Binding-site contacts:
Ligand atom C9 contacts residue ASN93 of chain 1.A at 4.1 Å.
Ligand atom C10 contacts residue TYR92 of chain 1.A at 3.4 Å (hydrophobic).
Ligand atom C9 contacts residue LEU37 of chain 1.B at 3.9 Å (hydrophobic).
Ligand atom C5 contacts residue L0B1 of chain 1.J at 4.3 Å.
Ligand atom C1 contacts residue TYR92 of chain 1.A at 3.7 Å (hydrophobic).
Ligand atom C4 contacts residue LYS142 of chain 1.A at 3.6 Å.
Ligand atom C9 contacts residue TYR92 of chain 1.A at 3.1 Å (hydrophobic).
Ligand atom C12 contacts residue ASN93 of chain 1.A at 4.2 Å.
Ligand atom BR1 contacts residue SER125 of chain 1.A at 3.9 Å.
Ligand atom C7 contacts residue L0B1 of chain 1.J at 3.9 Å.
Ligand atom C6 contacts residue L0B1 of chain 1.J at 4.0 Å.
Ligand atom C11 contacts residue ASN93 of chain 1.A at 4.2 Å.
Ligand atom C10 contacts residue L0B1 of chain 1.J at 4.3 Å.
Ligand atom C3 contacts residue LYS142 of chain 1.A at 4.0 Å.
Ligand atom C12 contacts residue ILE166 of chain 1.B at 3.5 Å (hydrophobic).
Ligand atom N1 contacts residue TYR92 of chain 1.A at 3.9 Å.
Ligand atom C2 contacts residue LYS142 of chain 1.A at 3.7 Å.
Ligand atom C1 contacts residue ASN93 of chain 1.A at 3.6 Å.
Ligand atom O1 contacts residue TYR92 of chain 1.A at 4.2 Å.
Ligand atom O1 contacts residue TYR185 of chain 1.A at 3.8 Å.
Ligand atom C13 contacts residue ASN93 of chain 1.A at 4.2 Å.
Ligand atom C1 contacts residue LYS142 of chain 1.A at 4.3 Å.
Ligand atom C8 contacts residue TYR92 of chain 1.A at 4.0 Å (hydrophobic).
Ligand atom BR1 contacts residue ILE166 of chain 1.B at 4.4 Å.
Ligand atom C8 contacts residue ASN93 of chain 1.A at 4.3 Å.
Ligand atom C11 contacts residue ILE166 of chain 1.B at 4.3 Å (hydrophobic).
Ligand atom C2 contacts residue TYR92 of chain 1.A at 3.5 Å (hydrophobic).
Ligand atom C13 contacts residue ILE166 of chain 1.B at 3.9 Å (hydrophobic).
Ligand atom BR1 contacts residue GLN38 of chain 1.B at 3.3 Å.
Ligand atom C8 contacts residue L0B1 of chain 1.J at 4.2 Å.
Ligand atom BR1 contacts residue ILE95 of chain 1.A at 3.8 Å.
Ligand atom C10 contacts residue ASN93 of chain 1.A at 3.9 Å.
Ligand atom BR1 contacts residue VAL52 of chain 1.B at 4.4 Å.
Ligand atom C11 contacts residue LEU37 of chain 1.B at 4.0 Å (hydrophobic).
Ligand atom N1 contacts residue L0B1 of chain 1.J at 4.2 Å.
Ligand atom C9 contacts residue L0B1 of chain 1.J at 3.5 Å.
Ligand atom O1 contacts residue LYS142 of chain 1.A at 3.7 Å.
Ligand atom C2 contacts residue L0B1 of chain 1.J at 4.0 Å.
Ligand atom C10 contacts residue LEU37 of chain 1.B at 3.4 Å (hydrophobic).
Ligand atom BR1 contacts residue LEU37 of chain 1.B at 3.9 Å.

Sequence of chain 1.A:
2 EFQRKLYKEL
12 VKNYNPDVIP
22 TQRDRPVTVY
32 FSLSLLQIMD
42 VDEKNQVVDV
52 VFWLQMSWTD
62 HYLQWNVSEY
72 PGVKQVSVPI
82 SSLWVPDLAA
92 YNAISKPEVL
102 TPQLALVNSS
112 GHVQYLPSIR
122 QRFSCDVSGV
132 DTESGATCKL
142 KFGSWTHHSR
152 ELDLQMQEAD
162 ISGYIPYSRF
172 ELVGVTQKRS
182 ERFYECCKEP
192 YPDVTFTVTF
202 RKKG

A protein and the small-molecule ligand that binds it are described below.
Small molecule (SMILES): CN1C[C@](C)(O)C(=O)C=C1c1ccc(Br)cc1

Sequence of chain 1.B:
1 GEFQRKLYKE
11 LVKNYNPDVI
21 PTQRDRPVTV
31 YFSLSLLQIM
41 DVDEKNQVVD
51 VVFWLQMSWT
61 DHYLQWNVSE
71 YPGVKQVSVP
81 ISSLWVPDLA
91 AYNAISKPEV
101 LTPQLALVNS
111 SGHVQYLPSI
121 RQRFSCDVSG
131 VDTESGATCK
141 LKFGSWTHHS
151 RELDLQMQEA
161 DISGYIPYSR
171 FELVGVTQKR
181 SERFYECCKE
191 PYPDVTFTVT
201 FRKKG